Binding-site contacts:
Ligand atom C4 contacts residue ASN88 of chain 1.A at 4.3 Å.
Ligand atom C7 contacts residue GLY89 of chain 1.A at 4.2 Å.
Ligand atom C7 contacts residue ASN88 of chain 1.A at 3.5 Å.
Ligand atom C1 contacts residue VAL64 of chain 1.A at 4.3 Å (hydrophobic).
Ligand atom O5 contacts residue VAL64 of chain 1.A at 3.7 Å.
Ligand atom O7 contacts residue GLY89 of chain 1.A at 4.4 Å.
Ligand atom O6 contacts residue VAL64 of chain 1.A at 4.2 Å.
Ligand atom C2 contacts residue ASN88 of chain 1.A at 2.5 Å.
Ligand atom O7 contacts residue ASN88 of chain 1.A at 3.7 Å.
Ligand atom C5 contacts residue ASN88 of chain 1.A at 3.7 Å.
Ligand atom C6 contacts residue VAL64 of chain 1.A at 3.9 Å (hydrophobic).
Ligand atom C1 contacts residue ASN88 of chain 1.A at 1.5 Å.
Ligand atom C5 contacts residue VAL64 of chain 1.A at 4.0 Å (hydrophobic).
Ligand atom N2 contacts residue ASN88 of chain 1.A at 2.9 Å (h-bond).
Ligand atom C8 contacts residue GLY89 of chain 1.A at 3.7 Å.
Ligand atom C3 contacts residue ASN88 of chain 1.A at 3.8 Å.
Ligand atom O5 contacts residue ASN88 of chain 1.A at 2.3 Å (h-bond).

The protein below binds the small molecule below.
Small molecule (SMILES): CC(=O)N[C@@H]1[C@@H](O)[C@H](O)[C@@H](CO)O[C@H]1O

Sequence of chain 1.A:
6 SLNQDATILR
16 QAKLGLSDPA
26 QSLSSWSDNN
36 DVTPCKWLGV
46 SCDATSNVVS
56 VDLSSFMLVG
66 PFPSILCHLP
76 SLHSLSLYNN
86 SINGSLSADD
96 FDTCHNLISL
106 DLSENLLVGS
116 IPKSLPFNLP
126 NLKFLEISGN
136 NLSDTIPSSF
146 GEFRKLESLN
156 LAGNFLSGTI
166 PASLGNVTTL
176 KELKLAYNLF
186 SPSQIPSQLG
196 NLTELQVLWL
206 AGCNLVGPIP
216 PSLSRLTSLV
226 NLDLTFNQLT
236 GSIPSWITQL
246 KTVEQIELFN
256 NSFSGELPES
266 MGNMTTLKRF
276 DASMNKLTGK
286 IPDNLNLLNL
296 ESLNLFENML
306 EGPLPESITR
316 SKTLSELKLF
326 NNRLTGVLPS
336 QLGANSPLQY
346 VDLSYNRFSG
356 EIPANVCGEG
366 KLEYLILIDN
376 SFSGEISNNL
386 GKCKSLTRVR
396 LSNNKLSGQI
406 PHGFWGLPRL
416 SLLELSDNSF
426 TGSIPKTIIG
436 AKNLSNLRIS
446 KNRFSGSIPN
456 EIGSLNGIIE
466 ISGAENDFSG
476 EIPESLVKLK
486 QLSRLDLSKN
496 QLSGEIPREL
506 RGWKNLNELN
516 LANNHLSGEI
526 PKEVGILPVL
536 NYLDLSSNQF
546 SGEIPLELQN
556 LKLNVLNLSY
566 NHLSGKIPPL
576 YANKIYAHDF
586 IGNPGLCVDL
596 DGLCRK